Binding-site contacts:
Ligand atom C34 contacts residue DOS1 of chain 1.I at 0.2 Å.
Ligand atom N37 contacts residue DOS1 of chain 1.I at 0.1 Å (h-bond).
Ligand atom C3 contacts residue DOS1 of chain 1.I at 0.6 Å.
Ligand atom C8 contacts residue DOS1 of chain 1.I at 0.7 Å.
Ligand atom C29 contacts residue DOS1 of chain 1.I at 0.3 Å.
Ligand atom C32 contacts residue DOS1 of chain 1.I at 0.2 Å.
Ligand atom CG contacts residue DOS1 of chain 1.I at 0.8 Å.
Ligand atom C7 contacts residue HIS83 of chain 1.B at 3.5 Å.
Ligand atom C5 contacts residue LYS74 of chain 1.B at 3.0 Å.
Ligand atom C30 contacts residue DOS1 of chain 1.I at 0.2 Å.
Ligand atom OS contacts residue DOS1 of chain 1.I at 0.1 Å.
Ligand atom C11 contacts residue DOS1 of chain 1.I at 0.1 Å.
Ligand atom C6 contacts residue DOS1 of chain 1.I at 1.1 Å.
Ligand atom N13 contacts residue HIS83 of chain 1.B at 3.0 Å (h-bond).
Ligand atom C7 contacts residue DOS1 of chain 1.I at 0.7 Å.
Ligand atom CE1 contacts residue DOS1 of chain 1.I at 0.9 Å.
Ligand atom C28 contacts residue DOS1 of chain 1.I at 0.3 Å.
Ligand atom C5 contacts residue DOS1 of chain 1.I at 0.4 Å.
Ligand atom C12 contacts residue DOS1 of chain 1.I at 0.1 Å.
Ligand atom N26 contacts residue DOS1 of chain 1.I at 0.2 Å (h-bond).
Ligand atom N13 contacts residue DOS1 of chain 1.I at 0.2 Å (h-bond).
Ligand atom C35 contacts residue DOS1 of chain 1.I at 0.2 Å.
Ligand atom CD2 contacts residue DOS1 of chain 1.I at 0.7 Å.
Ligand atom C27 contacts residue DOS1 of chain 1.I at 0.2 Å.
Ligand atom C9 contacts residue DOS1 of chain 1.I at 1.1 Å.
Ligand atom N2 contacts residue DOS1 of chain 1.I at 0.4 Å (h-bond).
Ligand atom C3 contacts residue HIS83 of chain 1.B at 3.5 Å.
Ligand atom NE2 contacts residue DOS1 of chain 1.I at 0.8 Å.
Ligand atom OS contacts residue HIS83 of chain 1.B at 2.1 Å.
Ligand atom C10 contacts residue DOS1 of chain 1.I at 0.6 Å.
Ligand atom C36 contacts residue HIS83 of chain 1.B at 3.3 Å.
Ligand atom N2 contacts residue HIS83 of chain 1.B at 2.8 Å (h-bond).
Ligand atom CG contacts residue HIS83 of chain 1.B at 3.4 Å.
Ligand atom N37 contacts residue HIS83 of chain 1.B at 3.2 Å (h-bond).
Ligand atom C4 contacts residue DOS1 of chain 1.I at 0.6 Å.
Ligand atom C33 contacts residue DOS1 of chain 1.I at 0.2 Å.
Ligand atom ND1 contacts residue HIS83 of chain 1.B at 3.0 Å (h-bond).
Ligand atom C31 contacts residue DOS1 of chain 1.I at 0.2 Å.
Ligand atom ND1 contacts residue DOS1 of chain 1.I at 0.8 Å (h-bond).
Ligand atom C36 contacts residue DOS1 of chain 1.I at 0.2 Å.

The small molecule below binds the protein below.
Small molecule (SMILES): c1ccn2->[Os+2]3(n4ccnc4)(<-n4ccccc4-c2c1)<-n1ccccc1-c1ccccn->31

Sequence of chain 1.B:
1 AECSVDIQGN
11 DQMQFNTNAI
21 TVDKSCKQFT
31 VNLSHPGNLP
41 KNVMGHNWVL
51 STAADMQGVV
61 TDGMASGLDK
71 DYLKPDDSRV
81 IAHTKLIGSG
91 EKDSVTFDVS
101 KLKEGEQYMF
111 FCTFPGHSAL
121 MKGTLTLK